This protein binds this small molecule.
Small molecule (SMILES): Nc1ncnc2c1ncn2[C@@H]1O[C@H](CO[P](=O)(O)O[P](=O)(O)NP(=O)(O)O)[C@@H](O)[C@H]1O

Sequence of chain 1.A:
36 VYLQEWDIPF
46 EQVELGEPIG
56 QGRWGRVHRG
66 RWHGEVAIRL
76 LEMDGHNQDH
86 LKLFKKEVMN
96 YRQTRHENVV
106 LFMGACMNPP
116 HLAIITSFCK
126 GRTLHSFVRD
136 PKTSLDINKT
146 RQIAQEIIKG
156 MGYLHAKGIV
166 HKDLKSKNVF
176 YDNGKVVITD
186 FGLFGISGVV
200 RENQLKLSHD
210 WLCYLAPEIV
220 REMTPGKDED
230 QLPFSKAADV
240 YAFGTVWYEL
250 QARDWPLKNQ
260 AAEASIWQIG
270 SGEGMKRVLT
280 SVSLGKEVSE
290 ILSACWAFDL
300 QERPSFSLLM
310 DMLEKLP

Binding-site contacts:
Ligand atom C6 contacts residue ALA72 of chain 1.A at 3.8 Å (hydrophobic).
Ligand atom PA contacts residue ARG74 of chain 1.A at 4.0 Å.
Ligand atom PA contacts residue MG1 of chain 1.D at 3.5 Å.
Ligand atom N6 contacts residue THR121 of chain 1.A at 3.8 Å.
Ligand atom C3' contacts residue ILE54 of chain 1.A at 3.9 Å (hydrophobic).
Ligand atom O2A contacts residue GLN56 of chain 1.A at 3.9 Å.
Ligand atom O3A contacts residue MG1 of chain 1.D at 4.0 Å.
Ligand atom PG contacts residue MG1 of chain 1.D at 3.7 Å.
Ligand atom O3A contacts residue GLN56 of chain 1.A at 3.8 Å.
Ligand atom N3 contacts residue PHE175 of chain 1.A at 3.5 Å.
Ligand atom O2G contacts residue MG1 of chain 1.D at 2.4 Å.
Ligand atom O1A contacts residue ARG74 of chain 1.A at 3.4 Å (salt-bridge).
Ligand atom O1A contacts residue MG1 of chain 1.D at 2.3 Å.
Ligand atom O2G contacts residue ASP168 of chain 1.A at 4.0 Å.
Ligand atom C2 contacts residue PHE175 of chain 1.A at 3.7 Å (hydrophobic).
Ligand atom O2' contacts residue PHE175 of chain 1.A at 3.4 Å.
Ligand atom O3G contacts residue GLY57 of chain 1.A at 3.2 Å.
Ligand atom C2 contacts residue CYS124 of chain 1.A at 3.8 Å (hydrophobic).
Ligand atom N3B contacts residue LYS170 of chain 1.A at 3.8 Å.
Ligand atom O1A contacts residue ASP185 of chain 1.A at 3.4 Å (salt-bridge).
Ligand atom O4' contacts residue ILE54 of chain 1.A at 3.6 Å.
Ligand atom O1B contacts residue MG1 of chain 1.D at 2.5 Å.
Ligand atom C2 contacts residue PHE123 of chain 1.A at 3.5 Å (hydrophobic).
Ligand atom O3G contacts residue ARG58 of chain 1.A at 3.6 Å.
Ligand atom C4 contacts residue PHE175 of chain 1.A at 3.9 Å (hydrophobic).
Ligand atom O4' contacts residue VAL62 of chain 1.A at 3.5 Å.
Ligand atom O1B contacts residue LYS170 of chain 1.A at 3.9 Å.
Ligand atom O3' contacts residue ILE54 of chain 1.A at 3.3 Å (h-bond).
Ligand atom O2G contacts residue LYS170 of chain 1.A at 3.8 Å.
Ligand atom O1G contacts residue ARG58 of chain 1.A at 2.8 Å (salt-bridge).
Ligand atom N6 contacts residue CYS124 of chain 1.A at 3.9 Å.
Ligand atom N6 contacts residue SER122 of chain 1.A at 3.1 Å (h-bond).
Ligand atom N6 contacts residue ALA72 of chain 1.A at 3.8 Å.
Ligand atom N1 contacts residue CYS124 of chain 1.A at 3.1 Å (h-bond).
Ligand atom C4' contacts residue ILE54 of chain 1.A at 3.2 Å (hydrophobic).
Ligand atom N3B contacts residue MG1 of chain 1.D at 4.0 Å.
Ligand atom O2A contacts residue ARG74 of chain 1.A at 3.1 Å (salt-bridge).
Ligand atom N1 contacts residue PHE123 of chain 1.A at 3.7 Å.
Ligand atom PB contacts residue MG1 of chain 1.D at 3.6 Å.
Ligand atom O1B contacts residue ASN173 of chain 1.A at 3.8 Å.